Binding-site contacts:
Ligand atom C6 contacts residue ASN68 of chain 1.B at 3.7 Å.
Ligand atom O2 contacts residue HIS354 of chain 1.B at 2.8 Å (h-bond).
Ligand atom O6 contacts residue TYR250 of chain 1.B at 3.7 Å.
Ligand atom C2 contacts residue ASN68 of chain 1.B at 3.5 Å.
Ligand atom C3 contacts residue GLU19 of chain 1.B at 3.6 Å.
Ligand atom O2 contacts residue GLU19 of chain 1.B at 2.8 Å (salt-bridge).
Ligand atom C5 contacts residue ASN68 of chain 1.B at 3.8 Å.
Ligand atom O3 contacts residue LYS17 of chain 1.B at 3.0 Å (salt-bridge).
Ligand atom C2 contacts residue GLU19 of chain 1.B at 3.4 Å.
Ligand atom O4 contacts residue ASP353 of chain 1.B at 2.7 Å (salt-bridge).
Ligand atom O4 contacts residue PHE16 of chain 1.B at 3.7 Å.
Ligand atom O6 contacts residue GLN178 of chain 1.B at 3.7 Å.
Ligand atom C6 contacts residue TYR250 of chain 1.B at 3.6 Å (hydrophobic).
Ligand atom C6 contacts residue ASP285 of chain 1.B at 3.5 Å.
Ligand atom C4 contacts residue ASP353 of chain 1.B at 3.4 Å.
Ligand atom C3 contacts residue ASN68 of chain 1.B at 3.7 Å.
Ligand atom O3 contacts residue GLU19 of chain 1.B at 2.6 Å (salt-bridge).
Ligand atom O6 contacts residue ASN68 of chain 1.B at 3.3 Å (h-bond).
Ligand atom O4 contacts residue PHE351 of chain 1.B at 3.3 Å.
Ligand atom C2 contacts residue TRP175 of chain 1.B at 3.6 Å (hydrophobic).
Ligand atom O4 contacts residue ASN68 of chain 1.B at 3.6 Å.
Ligand atom O4 contacts residue LYS17 of chain 1.B at 3.2 Å (salt-bridge).
Ligand atom O5 contacts residue TRP175 of chain 1.B at 3.7 Å.
Ligand atom O3 contacts residue PHE16 of chain 1.B at 3.3 Å.
Ligand atom C6 contacts residue ASN68 of chain 1.B at 3.5 Å.
Ligand atom C2 contacts residue PHE351 of chain 1.B at 3.7 Å (hydrophobic).
Ligand atom O3 contacts residue HIS354 of chain 1.B at 3.1 Å (h-bond).
Ligand atom O2 contacts residue TRP175 of chain 1.B at 3.6 Å.
Ligand atom C1 contacts residue PHE351 of chain 1.B at 3.8 Å (hydrophobic).
Ligand atom O5 contacts residue PHE351 of chain 1.B at 3.6 Å.
Ligand atom O2 contacts residue ASN68 of chain 1.B at 2.6 Å (h-bond).
Ligand atom C1 contacts residue TRP175 of chain 1.B at 3.8 Å (hydrophobic).
Ligand atom O6 contacts residue ALA179 of chain 1.B at 3.3 Å.
Ligand atom O3 contacts residue ASP353 of chain 1.B at 2.8 Å (salt-bridge).
Ligand atom C6 contacts residue TYR250 of chain 1.B at 3.8 Å (hydrophobic).
Ligand atom O4 contacts residue ASP285 of chain 1.B at 2.8 Å (salt-bridge).
Ligand atom O1 contacts residue TRP175 of chain 1.B at 3.5 Å.
Ligand atom C1 contacts residue TRP175 of chain 1.B at 3.7 Å (hydrophobic).
Ligand atom C2 contacts residue HIS354 of chain 1.B at 3.5 Å.
Ligand atom C4 contacts residue ASP285 of chain 1.B at 3.6 Å.

A protein and the small-molecule ligand that binds it are described below.
Small molecule (SMILES): OC[C@H]1O[C@H](OC[C@H]2O[C@H](O[C@]3(CO)O[C@H](CO)[C@@H](O)[C@@H]3O)[C@H](O)[C@@H](O)[C@@H]2O)[C@H](O)[C@@H](O)[C@H]1O

Sequence of chain 1.B:
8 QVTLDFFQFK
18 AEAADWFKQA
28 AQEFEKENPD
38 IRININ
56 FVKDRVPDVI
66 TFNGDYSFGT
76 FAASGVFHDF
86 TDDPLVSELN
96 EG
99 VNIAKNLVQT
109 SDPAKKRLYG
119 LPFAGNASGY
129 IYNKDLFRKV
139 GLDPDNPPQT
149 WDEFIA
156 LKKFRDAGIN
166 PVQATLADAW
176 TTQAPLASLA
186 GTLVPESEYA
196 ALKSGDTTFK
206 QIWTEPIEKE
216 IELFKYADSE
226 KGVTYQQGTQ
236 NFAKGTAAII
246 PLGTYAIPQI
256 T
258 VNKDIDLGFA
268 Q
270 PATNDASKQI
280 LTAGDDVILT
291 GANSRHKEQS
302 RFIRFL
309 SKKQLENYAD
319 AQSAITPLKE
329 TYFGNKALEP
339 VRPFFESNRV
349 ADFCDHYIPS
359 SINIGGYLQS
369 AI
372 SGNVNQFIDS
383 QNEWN